Sequence of chain 1.A:
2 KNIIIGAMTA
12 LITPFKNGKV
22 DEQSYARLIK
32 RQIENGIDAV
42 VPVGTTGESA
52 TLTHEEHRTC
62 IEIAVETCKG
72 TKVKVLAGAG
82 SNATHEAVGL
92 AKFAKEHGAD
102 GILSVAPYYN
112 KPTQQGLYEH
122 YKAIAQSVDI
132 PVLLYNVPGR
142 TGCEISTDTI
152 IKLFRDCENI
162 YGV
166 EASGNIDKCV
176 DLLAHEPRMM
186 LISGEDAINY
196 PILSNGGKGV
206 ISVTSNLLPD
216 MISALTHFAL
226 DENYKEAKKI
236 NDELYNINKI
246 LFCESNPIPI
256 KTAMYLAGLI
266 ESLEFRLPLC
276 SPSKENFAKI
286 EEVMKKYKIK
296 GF

The small molecule below binds the protein below.
Small molecule (SMILES): NCCCC[C@@](N)(CC[C@](N)(CCCCN)C(=O)O)C(=O)O

Binding-site contacts:
Ligand atom O05 contacts residue LYS73 of chain 1.A at 3.6 Å.
Ligand atom C08 contacts residue THR72 of chain 1.A at 3.9 Å.
Ligand atom C16 contacts residue GLY99 of chain 1.A at 3.6 Å.
Ligand atom O04 contacts residue LYS75 of chain 1.A at 3.4 Å.
Ligand atom C20 contacts residue GLY99 of chain 1.A at 4.0 Å.
Ligand atom C12 contacts residue ASP101 of chain 1.A at 4.0 Å.
Ligand atom C15 contacts residue ASP101 of chain 1.A at 3.4 Å.
Ligand atom C18 contacts residue ASP101 of chain 1.A at 4.0 Å.
Ligand atom N14 contacts residue GLY99 of chain 1.A at 2.6 Å (h-bond).
Ligand atom C06 contacts residue THR72 of chain 1.A at 4.0 Å.
Ligand atom C11 contacts residue ASP101 of chain 1.A at 3.4 Å.
Ligand atom C13 contacts residue GLY99 of chain 1.A at 3.7 Å.
Ligand atom C13 contacts residue ASP101 of chain 1.A at 3.6 Å.
Ligand atom O22 contacts residue LYS70 of chain 1.A at 3.5 Å.
Ligand atom C07 contacts residue THR72 of chain 1.A at 3.5 Å.
Ligand atom C08 contacts residue LYS70 of chain 1.A at 3.8 Å.
Ligand atom C12 contacts residue LYS70 of chain 1.A at 3.9 Å.
Ligand atom N14 contacts residue ASP101 of chain 1.A at 3.0 Å (salt-bridge).
Ligand atom C02 contacts residue LYS70 of chain 1.A at 3.8 Å.
Ligand atom N01 contacts residue LYS70 of chain 1.A at 3.1 Å (salt-bridge).
Ligand atom O22 contacts residue VAL66 of chain 1.A at 3.4 Å.
Ligand atom N01 contacts residue VAL74 of chain 1.A at 4.0 Å.
Ligand atom O22 contacts residue GLY99 of chain 1.A at 3.5 Å (h-bond).
Ligand atom C02 contacts residue THR72 of chain 1.A at 3.8 Å.
Ligand atom O04 contacts residue ASP101 of chain 1.A at 4.2 Å.
Ligand atom C15 contacts residue GLY99 of chain 1.A at 4.1 Å.
Ligand atom O21 contacts residue LYS70 of chain 1.A at 3.2 Å (salt-bridge).
Ligand atom C07 contacts residue LYS70 of chain 1.A at 3.9 Å.
Ligand atom N10 contacts residue GLY71 of chain 1.A at 3.7 Å.
Ligand atom C03 contacts residue THR72 of chain 1.A at 4.0 Å.
Ligand atom N01 contacts residue THR72 of chain 1.A at 2.8 Å (h-bond).
Ligand atom O05 contacts residue LYS75 of chain 1.A at 2.5 Å (salt-bridge).
Ligand atom C09 contacts residue THR72 of chain 1.A at 4.2 Å.
Ligand atom C03 contacts residue LYS75 of chain 1.A at 3.5 Å.
Ligand atom C16 contacts residue ASP101 of chain 1.A at 3.7 Å.
Ligand atom O05 contacts residue THR72 of chain 1.A at 3.5 Å (h-bond).
Ligand atom N01 contacts residue CYS69 of chain 1.A at 3.5 Å (h-bond).
Ligand atom C06 contacts residue LYS70 of chain 1.A at 3.4 Å.
Ligand atom C18 contacts residue ALA100 of chain 1.A at 4.2 Å (hydrophobic).
Ligand atom C20 contacts residue LYS70 of chain 1.A at 3.9 Å.